The protein below binds the small molecule below.
Small molecule (SMILES): CC(=O)N[C@H]1[C@H](O[C@H]2[C@H](O)[C@@H](NC(C)=O)CO[C@@H]2CO)O[C@H](CO)[C@@H](O)[C@@H]1O

Binding-site contacts:
Ligand atom C7 contacts residue GLN1071 of chain 1.A at 3.9 Å.
Ligand atom C8 contacts residue ASN717 of chain 1.A at 4.4 Å.
Ligand atom C1 contacts residue GLN1071 of chain 1.A at 4.3 Å.
Ligand atom N2 contacts residue ASN717 of chain 1.A at 2.9 Å (h-bond).
Ligand atom C3 contacts residue ASN717 of chain 1.A at 3.8 Å.
Ligand atom C5 contacts residue LEU922 of chain 1.A at 3.9 Å (hydrophobic).
Ligand atom C8 contacts residue THR716 of chain 1.A at 4.2 Å.
Ligand atom C8 contacts residue LEU922 of chain 1.A at 3.7 Å (hydrophobic).
Ligand atom O6 contacts residue GLN926 of chain 1.A at 3.5 Å (h-bond).
Ligand atom C1 contacts residue ASN717 of chain 1.A at 1.4 Å.
Ligand atom C5 contacts residue ASN717 of chain 1.A at 3.6 Å.
Ligand atom O4 contacts residue LEU922 of chain 1.A at 4.1 Å.
Ligand atom C2 contacts residue GLN1071 of chain 1.A at 4.4 Å.
Ligand atom C6 contacts residue LEU922 of chain 1.A at 4.3 Å (hydrophobic).
Ligand atom O5 contacts residue GLN1071 of chain 1.A at 4.1 Å.
Ligand atom C1 contacts residue LEU922 of chain 1.A at 4.3 Å (hydrophobic).
Ligand atom C4 contacts residue ASN717 of chain 1.A at 4.2 Å.
Ligand atom C7 contacts residue ASN717 of chain 1.A at 3.2 Å.
Ligand atom C6 contacts residue GLN926 of chain 1.A at 4.2 Å.
Ligand atom C7 contacts residue LEU922 of chain 1.A at 3.6 Å (hydrophobic).
Ligand atom O7 contacts residue GLN1071 of chain 1.A at 2.8 Å (h-bond).
Ligand atom O7 contacts residue LEU922 of chain 1.A at 3.4 Å.
Ligand atom O5 contacts residue ASN717 of chain 1.A at 2.3 Å (h-bond).
Ligand atom C2 contacts residue ASN717 of chain 1.A at 2.5 Å.
Ligand atom O7 contacts residue ASN717 of chain 1.A at 3.2 Å (h-bond).

Sequence of chain 1.A:
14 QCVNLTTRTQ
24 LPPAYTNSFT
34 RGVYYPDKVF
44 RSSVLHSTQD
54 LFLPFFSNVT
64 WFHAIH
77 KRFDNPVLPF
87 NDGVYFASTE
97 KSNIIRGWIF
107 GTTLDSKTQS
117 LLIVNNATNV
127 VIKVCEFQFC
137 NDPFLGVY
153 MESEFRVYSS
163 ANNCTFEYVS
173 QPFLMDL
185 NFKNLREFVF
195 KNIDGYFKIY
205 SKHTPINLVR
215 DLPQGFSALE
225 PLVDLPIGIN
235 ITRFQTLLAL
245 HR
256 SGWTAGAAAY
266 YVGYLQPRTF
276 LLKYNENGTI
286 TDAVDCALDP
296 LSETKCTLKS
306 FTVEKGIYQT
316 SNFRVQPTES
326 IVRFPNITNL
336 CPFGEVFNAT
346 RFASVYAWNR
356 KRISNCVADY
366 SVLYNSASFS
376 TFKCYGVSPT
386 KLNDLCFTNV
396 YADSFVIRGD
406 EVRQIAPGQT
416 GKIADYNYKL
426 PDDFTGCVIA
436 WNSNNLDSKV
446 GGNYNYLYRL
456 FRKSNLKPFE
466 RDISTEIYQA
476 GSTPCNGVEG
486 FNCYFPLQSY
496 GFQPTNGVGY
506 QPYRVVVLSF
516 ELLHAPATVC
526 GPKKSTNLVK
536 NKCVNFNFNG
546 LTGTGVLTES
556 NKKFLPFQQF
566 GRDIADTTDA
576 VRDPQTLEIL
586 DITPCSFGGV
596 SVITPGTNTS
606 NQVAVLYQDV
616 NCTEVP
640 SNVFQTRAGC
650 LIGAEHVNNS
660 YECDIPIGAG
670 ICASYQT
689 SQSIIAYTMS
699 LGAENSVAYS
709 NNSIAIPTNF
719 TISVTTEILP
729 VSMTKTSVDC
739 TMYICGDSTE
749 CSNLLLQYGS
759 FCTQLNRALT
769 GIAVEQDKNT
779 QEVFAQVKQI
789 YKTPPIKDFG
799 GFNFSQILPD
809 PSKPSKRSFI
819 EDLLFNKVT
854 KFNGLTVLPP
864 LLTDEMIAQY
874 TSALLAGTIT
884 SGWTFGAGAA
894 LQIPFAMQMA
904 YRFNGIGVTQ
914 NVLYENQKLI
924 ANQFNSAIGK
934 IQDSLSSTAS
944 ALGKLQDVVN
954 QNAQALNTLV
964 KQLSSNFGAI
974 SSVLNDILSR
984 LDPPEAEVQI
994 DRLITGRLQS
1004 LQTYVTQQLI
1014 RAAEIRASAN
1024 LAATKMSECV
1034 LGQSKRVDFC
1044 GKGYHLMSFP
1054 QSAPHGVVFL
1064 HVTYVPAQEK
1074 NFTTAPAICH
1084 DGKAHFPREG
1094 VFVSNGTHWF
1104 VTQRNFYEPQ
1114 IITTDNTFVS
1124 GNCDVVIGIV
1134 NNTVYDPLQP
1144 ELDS